Binding-site contacts:
Ligand atom O contacts residue TYR61 of chain 1.A at 3.6 Å.
Ligand atom O contacts residue ARG96 of chain 1.A at 2.7 Å (salt-bridge).
Ligand atom CG contacts residue MET196 of chain 1.A at 4.2 Å (hydrophobic).
Ligand atom OE2 contacts residue SER142 of chain 1.A at 3.4 Å (h-bond).
Ligand atom CA contacts residue TYR61 of chain 1.A at 4.2 Å (hydrophobic).
Ligand atom N contacts residue TYR220 of chain 1.A at 3.8 Å.
Ligand atom N contacts residue GLU193 of chain 1.A at 2.9 Å (salt-bridge).
Ligand atom OE2 contacts residue GLY141 of chain 1.A at 3.6 Å.
Ligand atom CB contacts residue TYR61 of chain 1.A at 3.5 Å (hydrophobic).
Ligand atom CG contacts residue GLU193 of chain 1.A at 3.5 Å.
Ligand atom CD contacts residue GLU193 of chain 1.A at 3.9 Å.
Ligand atom OE2 contacts residue LEU138 of chain 1.A at 4.0 Å.
Ligand atom O contacts residue GLY141 of chain 1.A at 3.3 Å.
Ligand atom CD contacts residue LEU138 of chain 1.A at 3.9 Å (hydrophobic).
Ligand atom CA contacts residue PRO89 of chain 1.A at 4.1 Å (hydrophobic).
Ligand atom CG contacts residue LEU138 of chain 1.A at 3.7 Å (hydrophobic).
Ligand atom N contacts residue SER142 of chain 1.A at 4.1 Å.
Ligand atom CB contacts residue LEU138 of chain 1.A at 4.0 Å (hydrophobic).
Ligand atom OXT contacts residue PRO89 of chain 1.A at 3.6 Å (h-bond).
Ligand atom OE1 contacts residue GLU193 of chain 1.A at 3.6 Å.
Ligand atom OXT contacts residue TYR61 of chain 1.A at 3.6 Å.
Ligand atom C contacts residue ARG96 of chain 1.A at 3.4 Å.
Ligand atom N contacts residue PRO89 of chain 1.A at 2.9 Å (h-bond).
Ligand atom CA contacts residue SER142 of chain 1.A at 3.3 Å.
Ligand atom C contacts residue SER142 of chain 1.A at 3.5 Å.
Ligand atom C contacts residue TYR61 of chain 1.A at 3.8 Å (hydrophobic).
Ligand atom CB contacts residue GLU193 of chain 1.A at 4.1 Å.
Ligand atom OE1 contacts residue THR143 of chain 1.A at 2.8 Å (h-bond).
Ligand atom CA contacts residue GLU193 of chain 1.A at 3.3 Å.
Ligand atom OXT contacts residue SER142 of chain 1.A at 4.2 Å.
Ligand atom N contacts residue TYR61 of chain 1.A at 4.1 Å.
Ligand atom OXT contacts residue LEU90 of chain 1.A at 3.5 Å.
Ligand atom OE2 contacts residue THR143 of chain 1.A at 3.3 Å (h-bond).
Ligand atom OXT contacts residue THR91 of chain 1.A at 2.8 Å (h-bond).
Ligand atom O contacts residue SER142 of chain 1.A at 2.7 Å (h-bond).
Ligand atom OXT contacts residue ARG96 of chain 1.A at 2.9 Å (salt-bridge).
Ligand atom CA contacts residue THR91 of chain 1.A at 3.4 Å.
Ligand atom CD contacts residue THR143 of chain 1.A at 3.3 Å.
Ligand atom N contacts residue THR91 of chain 1.A at 3.0 Å (h-bond).
Ligand atom C contacts residue THR91 of chain 1.A at 3.6 Å.

Sequence of chain 1.A:
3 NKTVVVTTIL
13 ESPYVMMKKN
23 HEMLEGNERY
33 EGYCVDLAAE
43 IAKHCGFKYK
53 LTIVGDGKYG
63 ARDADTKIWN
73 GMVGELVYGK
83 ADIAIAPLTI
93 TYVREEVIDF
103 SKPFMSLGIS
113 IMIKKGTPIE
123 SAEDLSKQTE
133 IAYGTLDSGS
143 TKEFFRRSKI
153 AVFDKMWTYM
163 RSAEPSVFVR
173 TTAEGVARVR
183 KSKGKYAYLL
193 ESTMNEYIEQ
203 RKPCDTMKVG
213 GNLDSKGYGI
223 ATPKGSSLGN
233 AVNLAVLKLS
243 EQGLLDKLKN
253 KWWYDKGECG

A small-molecule ligand and the protein it binds are described below.
Small molecule (SMILES): N[C@@H](CCC(=O)O)C(=O)O